Binding-site contacts:
Ligand atom C11 contacts residue HIS138 of chain 13.B at 3.6 Å.
Ligand atom C1 contacts residue LEU73 of chain 4.B at 4.2 Å (hydrophobic).
Ligand atom C9 contacts residue GLU134 of chain 13.B at 3.9 Å.
Ligand atom C2 contacts residue VAL135 of chain 13.B at 3.6 Å (hydrophobic).
Ligand atom C1 contacts residue ASN106 of chain 4.B at 3.1 Å.
Ligand atom C4 contacts residue ALA75 of chain 4.B at 4.3 Å (hydrophobic).
Ligand atom C9 contacts residue HIS138 of chain 13.B at 4.2 Å.
Ligand atom N10 contacts residue MET74 of chain 4.B at 2.9 Å (h-bond).
Ligand atom N10 contacts residue LEU73 of chain 4.B at 3.6 Å.
Ligand atom C11 contacts residue ASP72 of chain 4.B at 3.7 Å.
Ligand atom C1 contacts residue MET105 of chain 4.B at 3.9 Å (hydrophobic).
Ligand atom C9 contacts residue LEU73 of chain 4.B at 4.4 Å (hydrophobic).
Ligand atom C2 contacts residue LEU102 of chain 4.B at 4.2 Å (hydrophobic).
Ligand atom C7 contacts residue GLU134 of chain 13.B at 3.8 Å.
Ligand atom O5 contacts residue ASN106 of chain 4.B at 2.6 Å (h-bond).
Ligand atom C3 contacts residue VAL135 of chain 13.B at 3.9 Å (hydrophobic).
Ligand atom C2 contacts residue MET105 of chain 4.B at 3.8 Å (hydrophobic).
Ligand atom C2 contacts residue LEU131 of chain 13.B at 4.1 Å (hydrophobic).
Ligand atom C1 contacts residue VAL135 of chain 13.B at 4.1 Å (hydrophobic).
Ligand atom O5 contacts residue LEU109 of chain 4.B at 4.0 Å.
Ligand atom C3 contacts residue LEU131 of chain 13.B at 4.2 Å (hydrophobic).
Ligand atom C4 contacts residue LEU73 of chain 4.B at 3.5 Å (hydrophobic).
Ligand atom C11 contacts residue GLU134 of chain 13.B at 4.3 Å.
Ligand atom C4 contacts residue MET74 of chain 4.B at 3.5 Å (hydrophobic).
Ligand atom C1 contacts residue LEU109 of chain 4.B at 3.9 Å (hydrophobic).
Ligand atom C2 contacts residue ASN106 of chain 4.B at 4.4 Å.
Ligand atom C3 contacts residue LEU102 of chain 4.B at 4.2 Å (hydrophobic).
Ligand atom O5 contacts residue ALA75 of chain 4.B at 3.1 Å (h-bond).
Ligand atom N8 contacts residue GLU134 of chain 13.B at 2.9 Å (salt-bridge).
Ligand atom C4 contacts residue LEU109 of chain 4.B at 4.3 Å (hydrophobic).
Ligand atom C9 contacts residue MET74 of chain 4.B at 4.0 Å (hydrophobic).
Ligand atom C4 contacts residue ASN106 of chain 4.B at 3.2 Å.
Ligand atom C11 contacts residue MET74 of chain 4.B at 4.2 Å (hydrophobic).
Ligand atom C6 contacts residue MET74 of chain 4.B at 3.6 Å (hydrophobic).
Ligand atom C3 contacts residue GLU134 of chain 13.B at 3.9 Å.
Ligand atom C6 contacts residue LEU73 of chain 4.B at 3.5 Å (hydrophobic).
Ligand atom O5 contacts residue LEU73 of chain 4.B at 3.5 Å.
Ligand atom O5 contacts residue MET74 of chain 4.B at 3.1 Å.
Ligand atom N8 contacts residue HIS138 of chain 13.B at 4.3 Å.
Ligand atom C7 contacts residue LEU73 of chain 4.B at 4.3 Å (hydrophobic).

Sequence of chain 13.B:
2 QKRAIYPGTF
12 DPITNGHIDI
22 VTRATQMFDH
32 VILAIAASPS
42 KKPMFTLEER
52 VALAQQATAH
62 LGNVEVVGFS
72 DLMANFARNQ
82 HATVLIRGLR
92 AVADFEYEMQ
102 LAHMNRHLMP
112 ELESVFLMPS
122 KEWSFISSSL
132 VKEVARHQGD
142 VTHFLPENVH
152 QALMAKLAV

Sequence of chain 4.B:
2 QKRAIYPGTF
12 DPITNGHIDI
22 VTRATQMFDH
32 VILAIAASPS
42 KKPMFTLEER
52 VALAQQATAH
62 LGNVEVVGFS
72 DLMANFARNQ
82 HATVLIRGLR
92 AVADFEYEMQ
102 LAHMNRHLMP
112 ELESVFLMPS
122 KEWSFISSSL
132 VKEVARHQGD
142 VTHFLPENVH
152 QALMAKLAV

This protein binds this small molecule.
Small molecule (SMILES): Cc1nc2cccc(O)c2[nH]1